Sequence of chain 9.C:
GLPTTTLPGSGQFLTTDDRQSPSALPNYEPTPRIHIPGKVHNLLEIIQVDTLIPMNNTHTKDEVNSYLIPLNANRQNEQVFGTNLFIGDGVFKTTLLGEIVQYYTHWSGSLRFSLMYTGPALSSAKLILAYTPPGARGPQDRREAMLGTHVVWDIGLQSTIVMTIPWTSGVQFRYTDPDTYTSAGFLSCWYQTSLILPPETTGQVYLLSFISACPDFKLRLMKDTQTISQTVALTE

This protein binds this small molecule.
Small molecule (SMILES): Cc1cc(CCCOc2c(C)cc(-c3noc(C(F)(F)F)n3)cc2C)on1

Sequence of chain 8.C:
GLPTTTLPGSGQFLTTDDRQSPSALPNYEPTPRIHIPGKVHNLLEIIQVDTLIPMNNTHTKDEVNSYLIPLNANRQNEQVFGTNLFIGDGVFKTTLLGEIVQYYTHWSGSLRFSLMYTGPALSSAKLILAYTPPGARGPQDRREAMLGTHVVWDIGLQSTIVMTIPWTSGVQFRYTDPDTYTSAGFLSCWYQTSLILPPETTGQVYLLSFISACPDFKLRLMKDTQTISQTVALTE

Sequence of chain 8.A:
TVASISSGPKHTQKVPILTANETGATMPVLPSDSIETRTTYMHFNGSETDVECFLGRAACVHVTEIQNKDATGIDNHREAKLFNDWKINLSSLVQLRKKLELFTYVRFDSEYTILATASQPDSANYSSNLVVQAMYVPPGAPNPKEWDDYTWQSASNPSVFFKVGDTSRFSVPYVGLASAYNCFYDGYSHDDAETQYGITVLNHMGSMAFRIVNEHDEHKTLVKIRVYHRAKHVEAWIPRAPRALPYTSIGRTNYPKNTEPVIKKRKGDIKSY

Binding-site contacts:
Ligand atom F3 contacts residue SER175 of chain 8.A at 2.8 Å.
Ligand atom C3B contacts residue MET224 of chain 8.A at 3.6 Å (hydrophobic).
Ligand atom F3 contacts residue ALA150 of chain 8.A at 3.0 Å.
Ligand atom C1C contacts residue TYR128 of chain 8.A at 3.3 Å (hydrophobic).
Ligand atom CM2 contacts residue MET224 of chain 8.A at 3.5 Å (hydrophobic).
Ligand atom CM4 contacts residue PHE186 of chain 8.A at 3.5 Å (hydrophobic).
Ligand atom O1A contacts residue PRO174 of chain 8.A at 3.4 Å.
Ligand atom CM4 contacts residue ALA150 of chain 8.A at 3.7 Å (hydrophobic).
Ligand atom CM4 contacts residue VAL176 of chain 8.A at 3.7 Å (hydrophobic).
Ligand atom F3 contacts residue VAL176 of chain 8.A at 3.6 Å.
Ligand atom F2 contacts residue PHE186 of chain 8.A at 3.1 Å.
Ligand atom N3A contacts residue TYR152 of chain 8.A at 3.5 Å.
Ligand atom O1A contacts residue PHE186 of chain 8.A at 3.4 Å.
Ligand atom N1A contacts residue ALA24 of chain 8.C at 3.3 Å.
Ligand atom C4 contacts residue TYR197 of chain 8.A at 3.7 Å (hydrophobic).
Ligand atom CM6 contacts residue TYR152 of chain 8.A at 3.4 Å (hydrophobic).
Ligand atom C5B contacts residue TYR152 of chain 8.A at 3.4 Å (hydrophobic).
Ligand atom C6B contacts residue TYR152 of chain 8.A at 3.6 Å (hydrophobic).
Ligand atom C2A contacts residue TYR152 of chain 8.A at 3.5 Å (hydrophobic).
Ligand atom C2C contacts residue TYR128 of chain 8.A at 3.2 Å (hydrophobic).
Ligand atom C4B contacts residue TYR152 of chain 8.A at 3.6 Å (hydrophobic).
Ligand atom F2 contacts residue VAL176 of chain 8.A at 2.7 Å.
Ligand atom C3C contacts residue TYR128 of chain 8.A at 3.1 Å (hydrophobic).
Ligand atom N3A contacts residue PHE186 of chain 8.A at 3.1 Å.
Ligand atom C1C contacts residue TYR197 of chain 8.A at 3.7 Å (hydrophobic).
Ligand atom F3 contacts residue PRO174 of chain 8.A at 3.1 Å.
Ligand atom C3 contacts residue LEU106 of chain 8.A at 3.4 Å (hydrophobic).
Ligand atom F1 contacts residue MET224 of chain 8.A at 3.7 Å.
Ligand atom CM2 contacts residue TYR128 of chain 8.A at 3.4 Å (hydrophobic).
Ligand atom CM3 contacts residue ASN219 of chain 8.A at 3.5 Å.
Ligand atom N1A contacts residue PRO174 of chain 8.A at 3.5 Å.
Ligand atom F3 contacts residue TYR152 of chain 8.A at 3.6 Å.
Ligand atom O1A contacts residue ALA24 of chain 8.C at 3.4 Å.
Ligand atom N1A contacts residue PHE186 of chain 8.A at 3.5 Å.
Ligand atom C3A contacts residue PHE186 of chain 8.A at 3.1 Å (hydrophobic).
Ligand atom C2A contacts residue PHE186 of chain 8.A at 3.3 Å (hydrophobic).
Ligand atom CM6 contacts residue VAL191 of chain 8.A at 3.7 Å (hydrophobic).
Ligand atom C4 contacts residue LEU106 of chain 8.A at 3.3 Å (hydrophobic).
Ligand atom F1 contacts residue PHE186 of chain 8.A at 3.3 Å.
Ligand atom O1 contacts residue MET221 of chain 8.A at 3.7 Å.